This protein binds this small molecule.
Small molecule (SMILES): C[C@@H](Oc1c(N)ncc2c(-c3cnn(C4CCNCC4)c3)coc12)c1c(Cl)ccc(F)c1Cl

Sequence of chain 1.D:
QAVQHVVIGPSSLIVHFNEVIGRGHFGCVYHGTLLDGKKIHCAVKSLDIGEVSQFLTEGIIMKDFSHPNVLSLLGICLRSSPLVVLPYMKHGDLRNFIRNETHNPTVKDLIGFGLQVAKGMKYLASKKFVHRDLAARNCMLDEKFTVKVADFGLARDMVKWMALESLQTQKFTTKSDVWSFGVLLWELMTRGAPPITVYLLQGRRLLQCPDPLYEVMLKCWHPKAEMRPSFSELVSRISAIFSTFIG

Binding-site contacts:
Ligand atom CL1 contacts residue LEU81 of chain 1.D at 3.6 Å.
Ligand atom C20 contacts residue ILE25 of chain 1.D at 3.0 Å (hydrophobic).
Ligand atom C33 contacts residue HIS103 of chain 1.D at 3.9 Å.
Ligand atom CL1 contacts residue LEU98 of chain 1.D at 3.7 Å.
Ligand atom N22 contacts residue LEU98 of chain 1.D at 3.9 Å.
Ligand atom N15 contacts residue MET152 of chain 1.D at 3.8 Å.
Ligand atom C33 contacts residue LYS102 of chain 1.D at 3.5 Å.
Ligand atom O9 contacts residue ALA49 of chain 1.D at 3.5 Å.
Ligand atom C16 contacts residue MET152 of chain 1.D at 3.6 Å (hydrophobic).
Ligand atom C27 contacts residue GLY104 of chain 1.D at 3.9 Å.
Ligand atom C13 contacts residue ALA49 of chain 1.D at 3.5 Å (hydrophobic).
Ligand atom C5 contacts residue MET152 of chain 1.D at 3.5 Å (hydrophobic).
Ligand atom N26 contacts residue TYR100 of chain 1.D at 3.4 Å (h-bond).
Ligand atom F12 contacts residue ASN150 of chain 1.D at 3.6 Å.
Ligand atom C28 contacts residue TYR100 of chain 1.D at 3.3 Å (hydrophobic).
Ligand atom C21 contacts residue ILE25 of chain 1.D at 3.9 Å (hydrophobic).
Ligand atom C27 contacts residue MET101 of chain 1.D at 3.9 Å (hydrophobic).
Ligand atom C32 contacts residue LYS102 of chain 1.D at 3.5 Å.
Ligand atom N22 contacts residue PRO99 of chain 1.D at 3.2 Å (h-bond).
Ligand atom C17 contacts residue MET152 of chain 1.D at 3.6 Å (hydrophobic).
Ligand atom O19 contacts residue ILE25 of chain 1.D at 3.6 Å.
Ligand atom F12 contacts residue ALA162 of chain 1.D at 3.5 Å.
Ligand atom C6 contacts residue ARG149 of chain 1.D at 3.7 Å.
Ligand atom N22 contacts residue ALA49 of chain 1.D at 3.4 Å.
Ligand atom C33 contacts residue GLY104 of chain 1.D at 3.9 Å.
Ligand atom C16 contacts residue TYR100 of chain 1.D at 3.7 Å (hydrophobic).
Ligand atom C6 contacts residue MET152 of chain 1.D at 3.9 Å (hydrophobic).
Ligand atom C29 contacts residue TYR100 of chain 1.D at 3.4 Å (hydrophobic).
Ligand atom N15 contacts residue MET101 of chain 1.D at 3.0 Å (h-bond).
Ligand atom N22 contacts residue LEU81 of chain 1.D at 4.0 Å.
Ligand atom F12 contacts residue MET152 of chain 1.D at 3.2 Å.
Ligand atom C27 contacts residue TYR100 of chain 1.D at 3.2 Å (hydrophobic).
Ligand atom C28 contacts residue LYS102 of chain 1.D at 3.5 Å.
Ligand atom C16 contacts residue MET101 of chain 1.D at 3.5 Å (hydrophobic).
Ligand atom C8 contacts residue LEU98 of chain 1.D at 3.8 Å (hydrophobic).
Ligand atom C8 contacts residue VAL33 of chain 1.D at 3.9 Å (hydrophobic).
Ligand atom C18 contacts residue MET152 of chain 1.D at 3.9 Å (hydrophobic).
Ligand atom F12 contacts residue ASP163 of chain 1.D at 3.9 Å.
Ligand atom N15 contacts residue TYR100 of chain 1.D at 3.9 Å.
Ligand atom C14 contacts residue ALA49 of chain 1.D at 3.4 Å (hydrophobic).